Binding-site contacts:
Ligand atom C4 contacts residue ASN53 of chain 1.B at 4.3 Å.
Ligand atom O5 contacts residue ASN53 of chain 1.B at 2.4 Å (h-bond).
Ligand atom C1 contacts residue ASN53 of chain 1.B at 1.5 Å.
Ligand atom O7 contacts residue LEU46 of chain 1.B at 3.8 Å.
Ligand atom C7 contacts residue LEU46 of chain 1.B at 4.0 Å (hydrophobic).
Ligand atom N2 contacts residue ASN53 of chain 1.B at 2.8 Å (h-bond).
Ligand atom O7 contacts residue ASN53 of chain 1.B at 3.8 Å.
Ligand atom O6 contacts residue THR55 of chain 1.B at 3.9 Å.
Ligand atom C2 contacts residue ASN53 of chain 1.B at 2.5 Å.
Ligand atom C8 contacts residue ASN53 of chain 1.B at 4.4 Å.
Ligand atom C6 contacts residue THR55 of chain 1.B at 4.0 Å.
Ligand atom C8 contacts residue PRO48 of chain 1.B at 4.2 Å (hydrophobic).
Ligand atom C5 contacts residue ASN53 of chain 1.B at 3.7 Å.
Ligand atom C3 contacts residue ASN53 of chain 1.B at 3.9 Å.
Ligand atom C8 contacts residue LEU46 of chain 1.B at 4.1 Å (hydrophobic).
Ligand atom C7 contacts residue ASN53 of chain 1.B at 3.4 Å.

Sequence of chain 1.B:
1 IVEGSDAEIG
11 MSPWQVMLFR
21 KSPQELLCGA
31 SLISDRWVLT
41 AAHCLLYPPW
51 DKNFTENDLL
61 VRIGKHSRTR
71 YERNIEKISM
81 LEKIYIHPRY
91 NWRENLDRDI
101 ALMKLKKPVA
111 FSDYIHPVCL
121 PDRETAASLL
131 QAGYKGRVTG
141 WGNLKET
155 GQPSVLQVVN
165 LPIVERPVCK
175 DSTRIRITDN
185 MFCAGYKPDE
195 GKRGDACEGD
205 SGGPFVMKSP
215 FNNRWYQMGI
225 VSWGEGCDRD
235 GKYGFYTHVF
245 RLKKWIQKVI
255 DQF

The protein below binds the small molecule below.
Small molecule (SMILES): CC(=O)N[C@@H]1[C@@H](O)[C@H](O)[C@@H](CO)O[C@H]1O